Sequence of chain 1.A:
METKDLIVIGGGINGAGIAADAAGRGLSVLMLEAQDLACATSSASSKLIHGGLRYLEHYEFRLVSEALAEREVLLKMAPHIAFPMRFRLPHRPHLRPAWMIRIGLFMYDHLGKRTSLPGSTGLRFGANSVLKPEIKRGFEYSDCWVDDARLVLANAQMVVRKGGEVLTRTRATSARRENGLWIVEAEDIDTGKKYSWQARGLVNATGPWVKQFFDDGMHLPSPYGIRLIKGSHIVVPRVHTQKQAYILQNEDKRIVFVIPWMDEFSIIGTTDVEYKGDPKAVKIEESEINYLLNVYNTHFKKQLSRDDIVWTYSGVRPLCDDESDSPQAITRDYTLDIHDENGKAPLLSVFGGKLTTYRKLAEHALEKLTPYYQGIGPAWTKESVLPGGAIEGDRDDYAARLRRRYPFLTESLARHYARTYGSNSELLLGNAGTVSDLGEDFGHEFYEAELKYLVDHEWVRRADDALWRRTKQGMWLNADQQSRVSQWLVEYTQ

The protein below binds the small molecule below.
Small molecule (SMILES): O=S(=O)(O)CCCNC(CO)(CO)CO

Binding-site contacts:
Ligand atom S1 contacts residue HIS457 of chain 1.A at 4.0 Å.
Ligand atom C3 contacts residue ASP456 of chain 1.A at 3.7 Å.
Ligand atom O1 contacts residue HIS457 of chain 1.A at 2.8 Å (h-bond).
Ligand atom C7 contacts residue TRP459 of chain 1.A at 3.6 Å (hydrophobic).
Ligand atom O1 contacts residue GLN157 of chain 1.A at 4.3 Å.
Ligand atom O7 contacts residue TRP459 of chain 1.A at 4.3 Å.
Ligand atom N1 contacts residue ASP456 of chain 1.A at 2.9 Å (salt-bridge).
Ligand atom O6 contacts residue HIS457 of chain 1.A at 3.2 Å (h-bond).
Ligand atom O3 contacts residue EDO1 of chain 1.Q at 2.8 Å.
Ligand atom C1 contacts residue VAL160 of chain 1.A at 4.1 Å (hydrophobic).
Ligand atom S1 contacts residue VAL160 of chain 1.A at 4.2 Å.
Ligand atom C5 contacts residue VAL455 of chain 1.A at 3.9 Å (hydrophobic).
Ligand atom O3 contacts residue GLN157 of chain 1.A at 3.4 Å.
Ligand atom N1 contacts residue HIS457 of chain 1.A at 4.1 Å.
Ligand atom S1 contacts residue EDO1 of chain 1.Q at 3.8 Å.
Ligand atom C6 contacts residue ASP456 of chain 1.A at 3.8 Å.
Ligand atom C6 contacts residue VAL455 of chain 1.A at 3.5 Å (hydrophobic).
Ligand atom O6 contacts residue VAL455 of chain 1.A at 2.8 Å (h-bond).
Ligand atom C3 contacts residue HIS457 of chain 1.A at 4.0 Å.
Ligand atom C2 contacts residue HIS457 of chain 1.A at 3.8 Å.
Ligand atom C1 contacts residue HIS457 of chain 1.A at 3.3 Å.
Ligand atom O2 contacts residue VAL160 of chain 1.A at 3.3 Å.
Ligand atom O5 contacts residue ASP456 of chain 1.A at 4.2 Å.
Ligand atom C4 contacts residue ASP456 of chain 1.A at 3.5 Å.
Ligand atom O6 contacts residue ASP456 of chain 1.A at 3.0 Å (salt-bridge).
Ligand atom O5 contacts residue VAL455 of chain 1.A at 3.9 Å.
Ligand atom C4 contacts residue VAL455 of chain 1.A at 4.3 Å (hydrophobic).
Ligand atom C5 contacts residue ASP456 of chain 1.A at 3.1 Å.
Ligand atom C4 contacts residue TRP459 of chain 1.A at 4.2 Å (hydrophobic).
Ligand atom C2 contacts residue VAL160 of chain 1.A at 4.4 Å (hydrophobic).
Ligand atom O2 contacts residue EDO1 of chain 1.Q at 3.8 Å.
Ligand atom O1 contacts residue EDO1 of chain 1.Q at 3.6 Å.
Ligand atom O6 contacts residue TRP459 of chain 1.A at 2.8 Å (h-bond).
Ligand atom C3 contacts residue TRP459 of chain 1.A at 3.7 Å (hydrophobic).
Ligand atom C1 contacts residue GLN157 of chain 1.A at 4.4 Å.
Ligand atom C2 contacts residue ASP456 of chain 1.A at 3.9 Å.
Ligand atom C6 contacts residue TRP459 of chain 1.A at 3.4 Å (hydrophobic).
Ligand atom C1 contacts residue TRP459 of chain 1.A at 3.6 Å (hydrophobic).
Ligand atom O6 contacts residue GLU458 of chain 1.A at 3.1 Å (salt-bridge).
Ligand atom O6 contacts residue LEU454 of chain 1.A at 4.3 Å.